Sequence of chain 1.D:
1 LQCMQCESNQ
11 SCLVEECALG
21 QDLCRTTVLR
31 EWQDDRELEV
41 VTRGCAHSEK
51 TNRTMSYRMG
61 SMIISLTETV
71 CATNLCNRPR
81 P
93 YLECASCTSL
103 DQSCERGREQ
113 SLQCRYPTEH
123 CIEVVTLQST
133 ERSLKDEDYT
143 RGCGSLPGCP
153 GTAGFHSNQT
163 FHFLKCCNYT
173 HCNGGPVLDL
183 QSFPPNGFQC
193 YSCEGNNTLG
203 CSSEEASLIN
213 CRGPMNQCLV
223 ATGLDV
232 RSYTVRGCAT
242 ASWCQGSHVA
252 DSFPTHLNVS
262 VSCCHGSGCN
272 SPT

Binding-site contacts:
Ligand atom O7 contacts residue ASN170 of chain 1.D at 3.9 Å.
Ligand atom C4 contacts residue ASN170 of chain 1.D at 4.1 Å.
Ligand atom O5 contacts residue ASN170 of chain 1.D at 2.2 Å (h-bond).
Ligand atom C1 contacts residue ASN170 of chain 1.D at 1.6 Å.
Ligand atom C7 contacts residue ASN170 of chain 1.D at 3.9 Å.
Ligand atom C3 contacts residue ASN170 of chain 1.D at 3.9 Å.
Ligand atom C5 contacts residue ASN170 of chain 1.D at 3.6 Å.
Ligand atom C2 contacts residue ASN170 of chain 1.D at 2.6 Å.
Ligand atom O6 contacts residue ASN170 of chain 1.D at 4.5 Å.
Ligand atom N2 contacts residue ASN170 of chain 1.D at 3.3 Å (h-bond).

This protein binds this small molecule.
Small molecule (SMILES): CC(=O)N[C@@H]1[C@@H](O)[C@H](O)[C@@H](CO)O[C@H]1O